Sequence of chain 1.C:
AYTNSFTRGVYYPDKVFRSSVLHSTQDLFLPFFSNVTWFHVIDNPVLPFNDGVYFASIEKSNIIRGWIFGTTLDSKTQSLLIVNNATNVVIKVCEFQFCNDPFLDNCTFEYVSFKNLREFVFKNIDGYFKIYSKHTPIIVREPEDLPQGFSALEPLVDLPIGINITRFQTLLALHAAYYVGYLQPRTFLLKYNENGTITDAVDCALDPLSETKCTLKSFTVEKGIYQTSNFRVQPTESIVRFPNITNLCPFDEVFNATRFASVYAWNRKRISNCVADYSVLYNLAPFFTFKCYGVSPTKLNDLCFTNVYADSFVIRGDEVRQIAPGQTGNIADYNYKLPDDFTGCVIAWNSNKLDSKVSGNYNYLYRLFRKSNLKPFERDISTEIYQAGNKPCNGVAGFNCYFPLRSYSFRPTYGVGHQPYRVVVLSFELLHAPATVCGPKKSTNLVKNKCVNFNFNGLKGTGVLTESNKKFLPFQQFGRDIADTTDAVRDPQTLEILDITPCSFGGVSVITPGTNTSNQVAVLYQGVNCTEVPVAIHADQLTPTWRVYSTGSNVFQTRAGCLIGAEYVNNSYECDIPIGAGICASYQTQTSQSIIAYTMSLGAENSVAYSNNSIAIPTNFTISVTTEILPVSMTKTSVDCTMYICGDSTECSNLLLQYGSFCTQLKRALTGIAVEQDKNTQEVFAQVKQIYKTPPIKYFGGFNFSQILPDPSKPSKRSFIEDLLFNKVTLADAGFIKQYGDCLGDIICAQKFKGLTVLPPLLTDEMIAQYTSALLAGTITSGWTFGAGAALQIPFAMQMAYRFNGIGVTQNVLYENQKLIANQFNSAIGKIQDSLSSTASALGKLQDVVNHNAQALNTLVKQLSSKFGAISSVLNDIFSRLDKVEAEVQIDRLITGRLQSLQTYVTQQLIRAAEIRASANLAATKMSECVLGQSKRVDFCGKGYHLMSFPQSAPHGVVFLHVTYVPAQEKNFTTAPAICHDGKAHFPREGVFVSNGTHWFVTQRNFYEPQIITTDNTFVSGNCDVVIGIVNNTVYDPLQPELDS

A protein and the small-molecule ligand that binds it are described below.
Small molecule (SMILES): CC(=O)N[C@@H]1[C@@H](O)[C@H](O)[C@@H](CO)O[C@H]1O

Binding-site contacts:
Ligand atom O5 contacts residue VAL1130 of chain 1.C at 4.2 Å.
Ligand atom C2 contacts residue ASN1131 of chain 1.C at 2.5 Å.
Ligand atom C1 contacts residue ASN1131 of chain 1.C at 1.5 Å.
Ligand atom C5 contacts residue ASN1131 of chain 1.C at 3.7 Å.
Ligand atom C6 contacts residue ILE1129 of chain 1.C at 3.2 Å (hydrophobic).
Ligand atom O5 contacts residue ASN1131 of chain 1.C at 2.5 Å (h-bond).
Ligand atom N2 contacts residue ASN1131 of chain 1.C at 2.9 Å (h-bond).
Ligand atom C4 contacts residue ASN1131 of chain 1.C at 4.3 Å.
Ligand atom C3 contacts residue ASN1131 of chain 1.C at 3.9 Å.
Ligand atom O6 contacts residue ILE1129 of chain 1.C at 3.2 Å (h-bond).
Ligand atom C7 contacts residue ASN1131 of chain 1.C at 3.9 Å.
Ligand atom C6 contacts residue VAL1130 of chain 1.C at 4.3 Å (hydrophobic).